The protein below binds the small molecule below.
Small molecule (SMILES): CSCC[C@H](N)C(=O)O

Binding-site contacts:
Ligand atom CA contacts residue GLU100 of chain 1.A at 4.4 Å.
Ligand atom CA contacts residue GLU121 of chain 1.A at 2.9 Å.
Ligand atom N contacts residue THR101 of chain 1.A at 4.4 Å.
Ligand atom N contacts residue GLU121 of chain 1.A at 2.2 Å (salt-bridge).
Ligand atom CB contacts residue CYS9 of chain 1.A at 4.0 Å (hydrophobic).
Ligand atom CB contacts residue ALA1 of chain 1.G at 3.1 Å (hydrophobic).
Ligand atom C contacts residue THR99 of chain 1.A at 3.1 Å.
Ligand atom N contacts residue ARG28 of chain 1.A at 3.3 Å (salt-bridge).
Ligand atom C contacts residue ALA1 of chain 1.G at 3.3 Å (hydrophobic).
Ligand atom N contacts residue ASP30 of chain 1.A at 3.9 Å.
Ligand atom C contacts residue THR101 of chain 1.A at 2.7 Å.
Ligand atom CA contacts residue ALA1 of chain 1.G at 3.8 Å (hydrophobic).
Ligand atom O contacts residue THR99 of chain 1.A at 4.2 Å.
Ligand atom CA contacts residue THR99 of chain 1.A at 3.1 Å.
Ligand atom N contacts residue GLU100 of chain 1.A at 4.5 Å.
Ligand atom O contacts residue THR101 of chain 1.A at 3.0 Å (h-bond).
Ligand atom CA contacts residue THR101 of chain 1.A at 3.0 Å.
Ligand atom O contacts residue GLU100 of chain 1.A at 4.1 Å.
Ligand atom O contacts residue CYS9 of chain 1.A at 3.2 Å (h-bond).
Ligand atom N contacts residue THR99 of chain 1.A at 2.4 Å (h-bond).
Ligand atom CB contacts residue THR101 of chain 1.A at 3.1 Å.
Ligand atom C contacts residue GLU121 of chain 1.A at 4.3 Å.
Ligand atom C contacts residue CYS9 of chain 1.A at 3.0 Å (hydrophobic).
Ligand atom O contacts residue ALA1 of chain 1.G at 2.4 Å (h-bond).
Ligand atom CA contacts residue CYS9 of chain 1.A at 3.6 Å (hydrophobic).
Ligand atom CB contacts residue ASP31 of chain 1.A at 3.9 Å.
Ligand atom C contacts residue GLU100 of chain 1.A at 3.6 Å.
Ligand atom O contacts residue ASN191 of chain 1.A at 2.8 Å (h-bond).
Ligand atom N contacts residue CYS9 of chain 1.A at 3.2 Å (h-bond).
Ligand atom CB contacts residue GLU121 of chain 1.A at 3.1 Å.
Ligand atom C contacts residue ASN191 of chain 1.A at 3.7 Å.

Sequence of chain 1.A:
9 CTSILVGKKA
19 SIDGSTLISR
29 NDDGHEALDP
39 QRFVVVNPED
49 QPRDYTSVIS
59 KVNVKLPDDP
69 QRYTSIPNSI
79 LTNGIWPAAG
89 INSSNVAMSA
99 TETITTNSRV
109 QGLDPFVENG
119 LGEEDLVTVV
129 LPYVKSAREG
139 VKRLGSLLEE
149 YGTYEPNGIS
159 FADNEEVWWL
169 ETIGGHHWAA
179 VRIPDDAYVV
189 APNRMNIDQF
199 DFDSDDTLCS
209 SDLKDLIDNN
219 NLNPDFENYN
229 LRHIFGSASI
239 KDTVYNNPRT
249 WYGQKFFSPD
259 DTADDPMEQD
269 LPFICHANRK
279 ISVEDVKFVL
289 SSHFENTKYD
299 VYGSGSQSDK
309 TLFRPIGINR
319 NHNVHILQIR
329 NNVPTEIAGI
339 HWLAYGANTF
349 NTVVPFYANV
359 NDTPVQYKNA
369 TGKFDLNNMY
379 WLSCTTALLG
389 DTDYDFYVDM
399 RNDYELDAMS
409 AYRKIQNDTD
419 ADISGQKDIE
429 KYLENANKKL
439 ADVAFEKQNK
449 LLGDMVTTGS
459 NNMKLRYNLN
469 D